A protein and the small-molecule ligand that binds it are described below.
Small molecule (SMILES): CN[C@H](CO)C(=O)N[C@H](C)C(=O)NCC(=O)N(C)[C@@H]1C(=O)N[C@@H](C)C(=O)N[C@H](C(=O)O)Cc2ccc(O)c(c2)-c2cc1ccc2O

Sequence of chain 1.A:
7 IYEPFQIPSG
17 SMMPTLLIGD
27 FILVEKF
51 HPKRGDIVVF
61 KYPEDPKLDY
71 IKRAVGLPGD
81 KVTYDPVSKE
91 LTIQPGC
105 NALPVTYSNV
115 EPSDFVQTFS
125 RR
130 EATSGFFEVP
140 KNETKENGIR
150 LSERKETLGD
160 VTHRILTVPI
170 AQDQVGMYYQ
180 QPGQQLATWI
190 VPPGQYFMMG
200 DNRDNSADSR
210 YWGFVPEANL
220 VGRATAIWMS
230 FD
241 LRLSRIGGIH

Binding-site contacts:
Ligand atom CD1 contacts residue PRO14 of chain 1.A at 3.5 Å (hydrophobic).
Ligand atom O contacts residue SER17 of chain 1.A at 3.5 Å (h-bond).
Ligand atom CC2 contacts residue PRO14 of chain 1.A at 3.8 Å (hydrophobic).
Ligand atom CD2 contacts residue PRO14 of chain 1.A at 3.6 Å (hydrophobic).
Ligand atom N contacts residue ASP69 of chain 1.A at 2.8 Å (salt-bridge).
Ligand atom C contacts residue LYS72 of chain 1.A at 3.6 Å.
Ligand atom C contacts residue M121 of chain 1.E at 3.7 Å.
Ligand atom OG contacts residue M121 of chain 1.E at 3.8 Å.
Ligand atom O contacts residue SER15 of chain 1.A at 3.8 Å.
Ligand atom C contacts residue ILE71 of chain 1.A at 3.7 Å (hydrophobic).
Ligand atom CB contacts residue PRO14 of chain 1.A at 3.8 Å (hydrophobic).
Ligand atom N contacts residue TYR70 of chain 1.A at 3.8 Å.
Ligand atom OXT contacts residue TYR70 of chain 1.A at 2.9 Å.
Ligand atom CB contacts residue GLU9 of chain 1.A at 3.4 Å.
Ligand atom CN contacts residue M121 of chain 1.E at 2.4 Å.
Ligand atom O contacts residue ASP69 of chain 1.A at 3.6 Å.
Ligand atom O contacts residue LYS72 of chain 1.A at 2.9 Å (salt-bridge).
Ligand atom CC1 contacts residue PRO14 of chain 1.A at 3.7 Å (hydrophobic).
Ligand atom N contacts residue PRO14 of chain 1.A at 3.9 Å.
Ligand atom CE2 contacts residue LEU68 of chain 1.A at 3.9 Å (hydrophobic).
Ligand atom CA contacts residue GLN12 of chain 1.A at 3.5 Å.
Ligand atom CA contacts residue ASP69 of chain 1.A at 3.9 Å.
Ligand atom CA contacts residue ASP69 of chain 1.A at 3.1 Å.
Ligand atom OXT contacts residue LYS72 of chain 1.A at 3.6 Å (salt-bridge).
Ligand atom CE contacts residue PRO14 of chain 1.A at 3.5 Å (hydrophobic).
Ligand atom N contacts residue PRO10 of chain 1.A at 3.4 Å (h-bond).
Ligand atom CB contacts residue TYR70 of chain 1.A at 3.6 Å (hydrophobic).
Ligand atom C contacts residue ASP69 of chain 1.A at 3.4 Å.
Ligand atom C contacts residue GLN12 of chain 1.A at 3.7 Å.
Ligand atom O contacts residue PRO14 of chain 1.A at 3.4 Å.
Ligand atom C contacts residue TYR70 of chain 1.A at 3.9 Å (hydrophobic).
Ligand atom CB contacts residue M121 of chain 1.E at 3.2 Å.
Ligand atom O contacts residue PHE11 of chain 1.A at 3.8 Å.
Ligand atom O contacts residue PRO10 of chain 1.A at 3.4 Å (h-bond).
Ligand atom CA contacts residue M121 of chain 1.E at 2.4 Å.
Ligand atom OXT contacts residue ILE71 of chain 1.A at 2.5 Å (h-bond).
Ligand atom N contacts residue GLN12 of chain 1.A at 3.1 Å (h-bond).
Ligand atom O contacts residue GLN12 of chain 1.A at 3.0 Å (h-bond).
Ligand atom O contacts residue ILE71 of chain 1.A at 3.5 Å.
Ligand atom N contacts residue M121 of chain 1.E at 1.3 Å.